Sequence of chain 1.B:
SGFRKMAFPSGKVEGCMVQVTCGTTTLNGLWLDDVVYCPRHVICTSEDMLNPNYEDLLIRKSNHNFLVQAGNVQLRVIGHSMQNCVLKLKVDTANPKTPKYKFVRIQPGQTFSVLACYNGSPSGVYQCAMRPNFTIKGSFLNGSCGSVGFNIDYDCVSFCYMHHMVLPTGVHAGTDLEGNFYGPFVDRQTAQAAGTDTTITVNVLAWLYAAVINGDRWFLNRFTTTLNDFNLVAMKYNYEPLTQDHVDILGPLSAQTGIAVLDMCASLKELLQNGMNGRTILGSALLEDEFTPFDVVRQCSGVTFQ

Sequence of chain 1.A:
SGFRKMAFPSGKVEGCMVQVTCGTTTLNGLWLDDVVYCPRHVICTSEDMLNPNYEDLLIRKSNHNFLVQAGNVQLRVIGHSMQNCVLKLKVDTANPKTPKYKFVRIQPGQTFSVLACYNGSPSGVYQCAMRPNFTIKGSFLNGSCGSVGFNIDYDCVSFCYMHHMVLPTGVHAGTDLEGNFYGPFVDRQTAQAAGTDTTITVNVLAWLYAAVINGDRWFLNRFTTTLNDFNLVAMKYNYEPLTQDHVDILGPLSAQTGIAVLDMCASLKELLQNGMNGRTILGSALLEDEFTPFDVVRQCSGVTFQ

This protein binds this small molecule.
Small molecule (SMILES): CC(C)(C)[C@H](NC(=O)C(F)(F)F)C(=O)N1C[C@H]2[C@@H]([C@H]1C(=O)N[C@@H](C[C@@H]1CCNC1=O)[C@H](O)c1nc3c(F)cccc3s1)C2(C)C

Binding-site contacts:
Ligand atom OAZ contacts residue GLN189 of chain 1.B at 3.4 Å.
Ligand atom FAY contacts residue LEU167 of chain 1.B at 3.4 Å.
Ligand atom FAX contacts residue GLN192 of chain 1.B at 3.2 Å.
Ligand atom C contacts residue CYS145 of chain 1.B at 1.8 Å (hydrophobic).
Ligand atom CBC contacts residue VAL166 of chain 1.B at 3.2 Å (hydrophobic).
Ligand atom CAJ contacts residue HIS164 of chain 1.B at 3.6 Å.
Ligand atom SBM contacts residue CYS145 of chain 1.B at 2.9 Å (h-bond).
Ligand atom FAW contacts residue VAL166 of chain 1.B at 3.2 Å.
Ligand atom CAM contacts residue HIS164 of chain 1.B at 3.4 Å.
Ligand atom CD2 contacts residue LEU141 of chain 1.B at 3.6 Å (hydrophobic).
Ligand atom NAT contacts residue VAL166 of chain 1.B at 3.0 Å (h-bond).
Ligand atom FAX contacts residue THR190 of chain 1.B at 2.7 Å.
Ligand atom CBH contacts residue HIS41 of chain 1.B at 3.5 Å.
Ligand atom O contacts residue SER144 of chain 1.B at 3.6 Å.
Ligand atom CD2 contacts residue ASN142 of chain 1.B at 3.2 Å.
Ligand atom CD1 contacts residue VAL166 of chain 1.B at 3.6 Å (hydrophobic).
Ligand atom CAV contacts residue VAL166 of chain 1.B at 3.5 Å (hydrophobic).
Ligand atom CBL contacts residue HIS41 of chain 1.B at 3.5 Å.
Ligand atom NAE contacts residue VAL166 of chain 1.B at 3.4 Å.
Ligand atom CBP contacts residue MET49 of chain 1.B at 3.4 Å (hydrophobic).
Ligand atom N contacts residue CYS145 of chain 1.B at 2.9 Å (h-bond).
Ligand atom OAL contacts residue PHE140 of chain 1.B at 3.6 Å.
Ligand atom SBM contacts residue HIS41 of chain 1.B at 3.0 Å.
Ligand atom CBQ contacts residue HIS41 of chain 1.B at 3.4 Å.
Ligand atom FAY contacts residue VAL166 of chain 1.B at 3.1 Å.
Ligand atom CBP contacts residue THR25 of chain 1.B at 3.4 Å.
Ligand atom OBE contacts residue VAL166 of chain 1.B at 3.1 Å (h-bond).
Ligand atom FAY contacts residue PRO168 of chain 1.B at 3.4 Å.
Ligand atom N contacts residue HIS164 of chain 1.B at 2.9 Å (h-bond).
Ligand atom FAW contacts residue LEU167 of chain 1.B at 3.2 Å.
Ligand atom CA contacts residue CYS145 of chain 1.B at 2.6 Å (hydrophobic).
Ligand atom OBE contacts residue MET165 of chain 1.B at 3.3 Å.
Ligand atom OAL contacts residue HIS163 of chain 1.B at 2.6 Å (h-bond).
Ligand atom FAW contacts residue MET165 of chain 1.B at 3.2 Å.
Ligand atom CBI contacts residue CYS145 of chain 1.B at 2.5 Å (hydrophobic).
Ligand atom CB contacts residue CYS145 of chain 1.B at 3.1 Å (hydrophobic).
Ligand atom CBP contacts residue HIS41 of chain 1.B at 3.6 Å.
Ligand atom NAE contacts residue SER1 of chain 1.A at 3.2 Å (h-bond).
Ligand atom CAD contacts residue ASN142 of chain 1.B at 3.3 Å.
Ligand atom O contacts residue CYS145 of chain 1.B at 2.3 Å (h-bond).